Sequence of chain 1.F:
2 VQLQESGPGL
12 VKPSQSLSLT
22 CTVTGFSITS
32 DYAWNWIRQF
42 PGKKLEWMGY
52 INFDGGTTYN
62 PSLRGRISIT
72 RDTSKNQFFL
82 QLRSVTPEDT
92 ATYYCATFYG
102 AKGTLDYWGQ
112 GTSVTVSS

Binding-site contacts:
Ligand atom C1 contacts residue THR598 of chain 1.B at 4.3 Å.
Ligand atom N2 contacts residue THR30 of chain 1.F at 4.4 Å.
Ligand atom O5 contacts residue ASN596 of chain 1.B at 2.2 Å (h-bond).
Ligand atom C4 contacts residue ASN596 of chain 1.B at 4.2 Å.
Ligand atom C5 contacts residue ASN596 of chain 1.B at 3.5 Å.
Ligand atom O7 contacts residue THR30 of chain 1.F at 2.9 Å (h-bond).
Ligand atom C3 contacts residue ASN596 of chain 1.B at 3.9 Å.
Ligand atom O5 contacts residue SER31 of chain 1.F at 4.1 Å.
Ligand atom O6 contacts residue GLY599 of chain 1.B at 3.4 Å.
Ligand atom N2 contacts residue SER31 of chain 1.F at 4.3 Å.
Ligand atom C8 contacts residue ASP55 of chain 1.F at 3.9 Å.
Ligand atom N2 contacts residue PHE54 of chain 1.F at 4.0 Å.
Ligand atom C2 contacts residue ASN596 of chain 1.B at 2.5 Å.
Ligand atom C2 contacts residue SER31 of chain 1.F at 3.8 Å.
Ligand atom C8 contacts residue PHE54 of chain 1.F at 3.7 Å (hydrophobic).
Ligand atom C7 contacts residue ASN596 of chain 1.B at 4.2 Å.
Ligand atom C1 contacts residue SER31 of chain 1.F at 3.7 Å.
Ligand atom C7 contacts residue THR30 of chain 1.F at 3.7 Å.
Ligand atom N2 contacts residue ASN596 of chain 1.B at 3.1 Å (h-bond).
Ligand atom C2 contacts residue THR30 of chain 1.F at 4.4 Å.
Ligand atom C1 contacts residue ASN596 of chain 1.B at 1.4 Å.
Ligand atom C7 contacts residue PHE54 of chain 1.F at 3.9 Å (hydrophobic).

Sequence of chain 1.B:
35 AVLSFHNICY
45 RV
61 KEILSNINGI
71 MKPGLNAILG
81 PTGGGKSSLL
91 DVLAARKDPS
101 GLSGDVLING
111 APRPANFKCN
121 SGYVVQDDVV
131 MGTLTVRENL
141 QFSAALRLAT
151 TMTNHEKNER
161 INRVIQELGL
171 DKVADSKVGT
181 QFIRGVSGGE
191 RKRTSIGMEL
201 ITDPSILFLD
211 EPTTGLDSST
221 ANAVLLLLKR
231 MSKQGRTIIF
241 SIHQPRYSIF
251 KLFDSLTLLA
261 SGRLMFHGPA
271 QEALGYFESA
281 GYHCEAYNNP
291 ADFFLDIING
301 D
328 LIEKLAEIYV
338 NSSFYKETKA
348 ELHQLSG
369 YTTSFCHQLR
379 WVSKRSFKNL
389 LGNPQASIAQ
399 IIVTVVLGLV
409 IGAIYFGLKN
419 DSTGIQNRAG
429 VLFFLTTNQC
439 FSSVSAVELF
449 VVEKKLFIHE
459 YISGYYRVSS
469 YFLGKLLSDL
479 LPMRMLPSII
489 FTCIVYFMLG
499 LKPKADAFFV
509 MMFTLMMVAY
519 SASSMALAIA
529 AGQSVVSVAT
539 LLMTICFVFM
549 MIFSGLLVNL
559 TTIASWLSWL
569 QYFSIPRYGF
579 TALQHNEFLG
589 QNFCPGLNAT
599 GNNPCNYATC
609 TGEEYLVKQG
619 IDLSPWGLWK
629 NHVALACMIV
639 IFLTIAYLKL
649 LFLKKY

This small molecule binds to this protein.
Small molecule (SMILES): CC(=O)N[C@H]1[C@H](O[C@H]2[C@H](O)[C@@H](NC(C)=O)CO[C@@H]2CO)O[C@H](CO)[C@@H](O)[C@@H]1O